A protein and the small-molecule ligand that binds it are described below.
Small molecule (SMILES): CC(=O)N[C@@H]1[C@@H](O)[C@H](O)[C@@H](CO)O[C@H]1O

Binding-site contacts:
Ligand atom C3 contacts residue ASN259 of chain 2.E at 3.7 Å.
Ligand atom O6 contacts residue THR261 of chain 2.E at 3.8 Å.
Ligand atom O6 contacts residue SER263 of chain 2.E at 2.5 Å (h-bond).
Ligand atom O7 contacts residue ASN259 of chain 2.E at 3.3 Å (h-bond).
Ligand atom O7 contacts residue SER255 of chain 2.E at 4.1 Å.
Ligand atom O5 contacts residue GLY256 of chain 2.E at 3.8 Å.
Ligand atom C7 contacts residue ASN259 of chain 2.E at 3.1 Å.
Ligand atom O5 contacts residue THR261 of chain 2.E at 3.1 Å (h-bond).
Ligand atom C5 contacts residue ILE262 of chain 2.E at 4.4 Å (hydrophobic).
Ligand atom C2 contacts residue ASN259 of chain 2.E at 2.5 Å.
Ligand atom C6 contacts residue GLY256 of chain 2.E at 3.5 Å.
Ligand atom O6 contacts residue ILE267 of chain 2.E at 4.0 Å.
Ligand atom C4 contacts residue ASN259 of chain 2.E at 4.3 Å.
Ligand atom C6 contacts residue ILE262 of chain 2.E at 4.3 Å (hydrophobic).
Ligand atom C5 contacts residue GLY256 of chain 2.E at 4.3 Å.
Ligand atom C1 contacts residue THR261 of chain 2.E at 3.2 Å.
Ligand atom C6 contacts residue SER263 of chain 2.E at 3.6 Å.
Ligand atom O6 contacts residue GLY256 of chain 2.E at 3.4 Å (h-bond).
Ligand atom C5 contacts residue SER263 of chain 2.E at 4.3 Å.
Ligand atom O5 contacts residue ASN259 of chain 2.E at 2.6 Å (h-bond).
Ligand atom C1 contacts residue ASN259 of chain 2.E at 1.5 Å.
Ligand atom C6 contacts residue THR261 of chain 2.E at 4.2 Å.
Ligand atom C8 contacts residue ASN259 of chain 2.E at 4.1 Å.
Ligand atom C5 contacts residue THR261 of chain 2.E at 3.4 Å.
Ligand atom O5 contacts residue SER255 of chain 2.E at 4.3 Å.
Ligand atom N2 contacts residue ASN259 of chain 2.E at 2.7 Å (h-bond).
Ligand atom C5 contacts residue ASN259 of chain 2.E at 3.7 Å.
Ligand atom O6 contacts residue ILE262 of chain 2.E at 3.1 Å.

Sequence of chain 2.E:
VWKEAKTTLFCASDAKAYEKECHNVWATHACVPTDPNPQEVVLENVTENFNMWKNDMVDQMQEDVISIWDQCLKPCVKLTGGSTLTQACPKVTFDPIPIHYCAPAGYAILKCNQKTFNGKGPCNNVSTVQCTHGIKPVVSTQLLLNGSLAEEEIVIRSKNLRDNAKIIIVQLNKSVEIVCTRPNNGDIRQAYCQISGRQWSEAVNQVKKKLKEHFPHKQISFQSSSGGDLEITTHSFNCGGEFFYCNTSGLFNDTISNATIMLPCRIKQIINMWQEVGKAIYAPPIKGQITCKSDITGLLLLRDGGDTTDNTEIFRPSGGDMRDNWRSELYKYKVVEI